A small-molecule ligand and the protein it binds are described below.
Small molecule (SMILES): COC(=O)[C@@]1(C)CCCN1S(C)(=O)=O

Sequence of chain 1.D:
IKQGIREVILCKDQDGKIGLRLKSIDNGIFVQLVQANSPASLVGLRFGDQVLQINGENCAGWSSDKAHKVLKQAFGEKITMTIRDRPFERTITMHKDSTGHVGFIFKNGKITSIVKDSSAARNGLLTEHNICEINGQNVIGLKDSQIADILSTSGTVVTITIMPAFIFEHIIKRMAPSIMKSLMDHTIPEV

Binding-site contacts:
Ligand atom O contacts residue SER45 of chain 1.D at 3.7 Å.
Ligand atom C6 contacts residue ARG50 of chain 1.D at 4.1 Å.
Ligand atom O1 contacts residue LEU46 of chain 1.D at 4.2 Å.
Ligand atom C5 contacts residue GLY48 of chain 1.D at 4.1 Å.
Ligand atom C4 contacts residue THR191 of chain 1.D at 2.9 Å.
Ligand atom C2 contacts residue SER45 of chain 1.D at 4.1 Å.
Ligand atom C4 contacts residue SER45 of chain 1.D at 3.7 Å.
Ligand atom O3 contacts residue EDO1 of chain 1.N at 3.9 Å.
Ligand atom O1 contacts residue GLY48 of chain 1.D at 3.5 Å.
Ligand atom C contacts residue PRO193 of chain 1.D at 4.3 Å (hydrophobic).
Ligand atom O1 contacts residue SER45 of chain 1.D at 4.1 Å.
Ligand atom O3 contacts residue ILE192 of chain 1.D at 3.6 Å.
Ligand atom C6 contacts residue GLY48 of chain 1.D at 3.7 Å.
Ligand atom O2 contacts residue ILE192 of chain 1.D at 4.2 Å.
Ligand atom C5 contacts residue SER45 of chain 1.D at 3.9 Å.
Ligand atom O2 contacts residue PRO193 of chain 1.D at 4.2 Å.
Ligand atom O3 contacts residue THR191 of chain 1.D at 3.3 Å (h-bond).
Ligand atom C3 contacts residue GLY48 of chain 1.D at 4.4 Å.
Ligand atom O contacts residue LEU46 of chain 1.D at 4.4 Å.
Ligand atom C2 contacts residue GLY48 of chain 1.D at 4.2 Å.
Ligand atom C3 contacts residue SER45 of chain 1.D at 3.1 Å.
Ligand atom C3 contacts residue LEU46 of chain 1.D at 3.0 Å (hydrophobic).
Ligand atom S contacts residue THR191 of chain 1.D at 4.0 Å.
Ligand atom S contacts residue EDO1 of chain 1.N at 4.3 Å.
Ligand atom C3 contacts residue VAL47 of chain 1.D at 4.5 Å (hydrophobic).
Ligand atom O3 contacts residue PRO193 of chain 1.D at 3.6 Å.
Ligand atom N contacts residue SER45 of chain 1.D at 4.4 Å.
Ligand atom C4 contacts residue EDO1 of chain 1.N at 3.7 Å.
Ligand atom C4 contacts residue ASP189 of chain 1.D at 3.5 Å.
Ligand atom O2 contacts residue THR191 of chain 1.D at 4.1 Å.
Ligand atom C5 contacts residue EDO1 of chain 1.N at 3.9 Å.
Ligand atom O1 contacts residue VAL47 of chain 1.D at 4.3 Å.